Sequence of chain 1.A:
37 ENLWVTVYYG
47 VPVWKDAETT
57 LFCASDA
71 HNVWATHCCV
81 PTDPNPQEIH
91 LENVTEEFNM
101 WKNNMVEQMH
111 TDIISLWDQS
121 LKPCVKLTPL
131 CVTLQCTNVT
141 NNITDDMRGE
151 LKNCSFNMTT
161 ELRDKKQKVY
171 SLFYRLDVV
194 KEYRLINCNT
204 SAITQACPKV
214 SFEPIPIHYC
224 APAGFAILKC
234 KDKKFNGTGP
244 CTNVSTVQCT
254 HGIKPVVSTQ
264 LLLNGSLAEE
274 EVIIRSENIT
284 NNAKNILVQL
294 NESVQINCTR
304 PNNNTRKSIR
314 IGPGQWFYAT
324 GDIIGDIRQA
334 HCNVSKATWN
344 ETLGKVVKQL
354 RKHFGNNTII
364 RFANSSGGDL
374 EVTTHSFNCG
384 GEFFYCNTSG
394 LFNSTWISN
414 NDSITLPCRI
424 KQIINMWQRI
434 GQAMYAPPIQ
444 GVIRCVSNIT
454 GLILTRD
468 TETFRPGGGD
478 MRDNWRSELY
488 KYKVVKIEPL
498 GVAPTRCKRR

Binding-site contacts:
Ligand atom C4 contacts residue ASN142 of chain 1.A at 4.4 Å.
Ligand atom C2 contacts residue ASN142 of chain 1.A at 2.6 Å.
Ligand atom C8 contacts residue ASN141 of chain 1.A at 3.6 Å.
Ligand atom O5 contacts residue ASN142 of chain 1.A at 2.5 Å (h-bond).
Ligand atom N2 contacts residue ASN142 of chain 1.A at 3.0 Å (h-bond).
Ligand atom C5 contacts residue ASN142 of chain 1.A at 3.8 Å.
Ligand atom C3 contacts residue ASN142 of chain 1.A at 3.9 Å.
Ligand atom C7 contacts residue ASN142 of chain 1.A at 3.5 Å.
Ligand atom O7 contacts residue ASN142 of chain 1.A at 3.7 Å.
Ligand atom C1 contacts residue ASN142 of chain 1.A at 1.5 Å.
Ligand atom C8 contacts residue ASN142 of chain 1.A at 3.9 Å.

This protein binds this small molecule.
Small molecule (SMILES): CC(=O)N[C@@H]1[C@@H](O)[C@H](O)[C@@H](CO)O[C@H]1O